Sequence of chain 1.A:
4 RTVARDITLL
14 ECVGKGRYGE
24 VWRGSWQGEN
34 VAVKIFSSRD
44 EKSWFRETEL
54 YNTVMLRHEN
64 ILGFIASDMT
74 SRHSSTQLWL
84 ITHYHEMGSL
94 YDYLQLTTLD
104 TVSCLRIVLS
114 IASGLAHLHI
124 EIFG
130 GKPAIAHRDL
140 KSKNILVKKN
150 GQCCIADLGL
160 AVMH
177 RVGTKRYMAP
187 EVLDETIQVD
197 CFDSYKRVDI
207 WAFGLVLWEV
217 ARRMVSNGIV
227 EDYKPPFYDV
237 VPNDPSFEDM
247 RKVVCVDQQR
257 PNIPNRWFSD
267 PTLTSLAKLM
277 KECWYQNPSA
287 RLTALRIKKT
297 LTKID

The small molecule below binds the protein below.
Small molecule (SMILES): O=C(O)[C@@H]1CCN1

Binding-site contacts:
Ligand atom CA contacts residue MET58 of chain 1.A at 3.4 Å (hydrophobic).
Ligand atom CA contacts residue ARG60 of chain 1.A at 3.8 Å.
Ligand atom CA contacts residue LEU59 of chain 1.A at 4.2 Å (hydrophobic).
Ligand atom C27 contacts residue VAL57 of chain 1.A at 3.7 Å (hydrophobic).
Ligand atom O contacts residue LEU59 of chain 1.A at 3.4 Å.
Ligand atom O contacts residue MET58 of chain 1.A at 4.2 Å.
Ligand atom C26 contacts residue MET58 of chain 1.A at 4.2 Å (hydrophobic).
Ligand atom O contacts residue LYS131 of chain 1.A at 4.4 Å.
Ligand atom C27 contacts residue LEU59 of chain 1.A at 4.4 Å (hydrophobic).
Ligand atom OXT contacts residue LYS131 of chain 1.A at 4.0 Å.
Ligand atom C contacts residue ARG60 of chain 1.A at 3.7 Å.
Ligand atom C27 contacts residue GLY130 of chain 1.A at 3.7 Å.
Ligand atom N contacts residue MET58 of chain 1.A at 4.5 Å.
Ligand atom C26 contacts residue GLY130 of chain 1.A at 3.8 Å.
Ligand atom O contacts residue ARG60 of chain 1.A at 3.0 Å (salt-bridge).
Ligand atom C27 contacts residue MET58 of chain 1.A at 3.4 Å (hydrophobic).
Ligand atom C contacts residue LEU59 of chain 1.A at 4.2 Å (hydrophobic).
Ligand atom C contacts residue HIS120 of chain 1.A at 3.3 Å.
Ligand atom OXT contacts residue HIS120 of chain 1.A at 3.1 Å.
Ligand atom C contacts residue LYS131 of chain 1.A at 4.5 Å.
Ligand atom C contacts residue MET58 of chain 1.A at 4.3 Å (hydrophobic).
Ligand atom OXT contacts residue ARG60 of chain 1.A at 4.4 Å.
Ligand atom O contacts residue HIS120 of chain 1.A at 2.7 Å (h-bond).